Sequence of chain 1.K:
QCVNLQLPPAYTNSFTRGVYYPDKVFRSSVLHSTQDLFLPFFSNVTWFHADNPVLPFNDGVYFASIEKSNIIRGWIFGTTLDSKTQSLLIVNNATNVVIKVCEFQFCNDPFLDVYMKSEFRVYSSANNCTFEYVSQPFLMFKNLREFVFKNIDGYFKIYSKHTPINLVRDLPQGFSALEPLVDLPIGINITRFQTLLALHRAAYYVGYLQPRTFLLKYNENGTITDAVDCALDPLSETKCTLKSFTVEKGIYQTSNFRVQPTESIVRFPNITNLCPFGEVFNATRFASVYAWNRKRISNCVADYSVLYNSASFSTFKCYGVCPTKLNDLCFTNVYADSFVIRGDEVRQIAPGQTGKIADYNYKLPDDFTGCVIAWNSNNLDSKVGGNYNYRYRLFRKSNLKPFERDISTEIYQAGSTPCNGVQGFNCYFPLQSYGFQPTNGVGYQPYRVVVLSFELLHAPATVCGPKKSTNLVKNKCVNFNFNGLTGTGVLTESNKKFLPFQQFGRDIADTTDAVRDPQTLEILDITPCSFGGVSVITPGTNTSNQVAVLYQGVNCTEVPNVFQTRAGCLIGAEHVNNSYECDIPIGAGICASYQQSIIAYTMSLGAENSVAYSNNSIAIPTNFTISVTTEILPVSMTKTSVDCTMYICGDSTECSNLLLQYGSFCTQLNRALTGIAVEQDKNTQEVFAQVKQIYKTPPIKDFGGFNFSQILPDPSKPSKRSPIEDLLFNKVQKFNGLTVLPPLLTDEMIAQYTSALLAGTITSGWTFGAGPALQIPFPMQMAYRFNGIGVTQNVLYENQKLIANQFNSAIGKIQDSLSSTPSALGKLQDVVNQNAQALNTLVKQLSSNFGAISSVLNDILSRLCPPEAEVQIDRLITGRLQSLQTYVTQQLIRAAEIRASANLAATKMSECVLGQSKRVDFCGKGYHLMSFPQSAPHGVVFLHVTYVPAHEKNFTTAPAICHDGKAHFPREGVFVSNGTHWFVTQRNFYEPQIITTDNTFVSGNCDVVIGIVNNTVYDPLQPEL

The small molecule below binds the protein below.
Small molecule (SMILES): CC(=O)N[C@@H]1[C@@H](O)[C@H](O)[C@@H](CO)O[C@H]1O

Binding-site contacts:
Ligand atom C2 contacts residue ASN17 of chain 1.K at 2.5 Å.
Ligand atom C3 contacts residue ASN17 of chain 1.K at 3.8 Å.
Ligand atom C5 contacts residue ASN17 of chain 1.K at 3.7 Å.
Ligand atom C1 contacts residue ASN17 of chain 1.K at 1.5 Å.
Ligand atom C4 contacts residue ASN17 of chain 1.K at 4.3 Å.
Ligand atom C8 contacts residue VAL16 of chain 1.K at 4.5 Å (hydrophobic).
Ligand atom O5 contacts residue ASN17 of chain 1.K at 2.4 Å (h-bond).
Ligand atom O7 contacts residue ASN17 of chain 1.K at 3.7 Å.
Ligand atom C7 contacts residue ASN17 of chain 1.K at 3.5 Å.
Ligand atom N2 contacts residue ASN17 of chain 1.K at 2.9 Å (h-bond).
Ligand atom N2 contacts residue CYS15 of chain 1.K at 3.7 Å.
Ligand atom C8 contacts residue CYS15 of chain 1.K at 3.5 Å (hydrophobic).
Ligand atom C7 contacts residue CYS15 of chain 1.K at 4.1 Å (hydrophobic).